Sequence of chain 1.C:
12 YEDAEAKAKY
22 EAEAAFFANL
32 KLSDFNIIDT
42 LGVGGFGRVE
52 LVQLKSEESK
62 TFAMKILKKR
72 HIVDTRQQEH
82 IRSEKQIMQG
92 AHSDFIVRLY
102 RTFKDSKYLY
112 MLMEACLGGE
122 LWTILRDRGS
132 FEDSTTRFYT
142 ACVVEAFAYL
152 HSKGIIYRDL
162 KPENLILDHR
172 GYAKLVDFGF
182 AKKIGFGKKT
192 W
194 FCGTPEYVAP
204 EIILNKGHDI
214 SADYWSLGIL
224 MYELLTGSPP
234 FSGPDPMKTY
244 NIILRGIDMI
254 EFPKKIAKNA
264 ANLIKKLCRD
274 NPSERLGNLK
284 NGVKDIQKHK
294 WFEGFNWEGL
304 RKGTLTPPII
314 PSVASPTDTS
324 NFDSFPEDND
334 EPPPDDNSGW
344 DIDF

A protein and the small-molecule ligand that binds it are described below.
Small molecule (SMILES): Nc1ncnc2c1ncn2[C@@H]1O[C@H](CO[P](=O)(O)O[P](=O)(O)NP(=O)(O)O)[C@@H](O)[C@H]1O

Binding-site contacts:
Ligand atom N3B contacts residue PHE47 of chain 1.C at 3.1 Å.
Ligand atom N6 contacts residue VAL98 of chain 1.C at 3.5 Å.
Ligand atom O2G contacts residue MN1 of chain 1.L at 3.1 Å.
Ligand atom O2A contacts residue ASP178 of chain 1.C at 3.7 Å.
Ligand atom C2' contacts residue GLU121 of chain 1.C at 3.6 Å.
Ligand atom O1A contacts residue ASP178 of chain 1.C at 3.6 Å.
Ligand atom N7 contacts residue VAL177 of chain 1.C at 3.7 Å.
Ligand atom N1 contacts residue ALA116 of chain 1.C at 3.9 Å.
Ligand atom N1 contacts residue CYS117 of chain 1.C at 3.2 Å (h-bond).
Ligand atom C6 contacts residue GLU115 of chain 1.C at 3.8 Å.
Ligand atom O2A contacts residue LYS66 of chain 1.C at 3.3 Å (salt-bridge).
Ligand atom N6 contacts residue ALA64 of chain 1.C at 3.4 Å.
Ligand atom C3' contacts residue GLU121 of chain 1.C at 3.8 Å.
Ligand atom C8 contacts residue VAL50 of chain 1.C at 3.9 Å (hydrophobic).
Ligand atom O3G contacts residue PHE47 of chain 1.C at 3.8 Å.
Ligand atom O1B contacts residue ASP178 of chain 1.C at 3.6 Å (salt-bridge).
Ligand atom C2 contacts residue CYS117 of chain 1.C at 3.4 Å (hydrophobic).
Ligand atom C6 contacts residue ALA64 of chain 1.C at 3.4 Å (hydrophobic).
Ligand atom O1G contacts residue MN1 of chain 1.L at 2.6 Å.
Ligand atom N1 contacts residue ALA64 of chain 1.C at 3.6 Å.
Ligand atom PB contacts residue MN1 of chain 1.L at 3.6 Å.
Ligand atom O1G contacts residue MN1 of chain 1.M at 2.9 Å.
Ligand atom PG contacts residue MN1 of chain 1.L at 3.4 Å.
Ligand atom O2' contacts residue GLU121 of chain 1.C at 2.6 Å (salt-bridge).
Ligand atom N9 contacts residue VAL50 of chain 1.C at 3.9 Å.
Ligand atom C2 contacts residue PHE325 of chain 1.C at 3.8 Å (hydrophobic).
Ligand atom O1A contacts residue MN1 of chain 1.L at 3.2 Å.
Ligand atom N6 contacts residue GLU115 of chain 1.C at 2.8 Å (salt-bridge).
Ligand atom O3' contacts residue GLU121 of chain 1.C at 2.9 Å (salt-bridge).
Ligand atom O3A contacts residue LYS66 of chain 1.C at 3.7 Å.
Ligand atom O4' contacts residue VAL50 of chain 1.C at 3.4 Å.
Ligand atom O1A contacts residue MN1 of chain 1.M at 2.7 Å.
Ligand atom C2 contacts residue LEU42 of chain 1.C at 3.9 Å (hydrophobic).
Ligand atom N1 contacts residue GLU115 of chain 1.C at 3.9 Å.
Ligand atom N3 contacts residue PHE325 of chain 1.C at 3.5 Å.
Ligand atom C5' contacts residue VAL50 of chain 1.C at 4.0 Å (hydrophobic).
Ligand atom O1B contacts residue MN1 of chain 1.L at 2.2 Å.
Ligand atom O2B contacts residue PHE47 of chain 1.C at 3.2 Å.
Ligand atom O1B contacts residue MN1 of chain 1.M at 3.9 Å.
Ligand atom N7 contacts residue MET114 of chain 1.C at 3.6 Å.